This small molecule binds to this protein.
Small molecule (SMILES): CN(Cc1cnc2nc(N)nc(N)c2n1)c1ccc(C(=O)N[C@@H](CCC(=O)O)C(=O)O)cc1

Sequence of chain 1.A:
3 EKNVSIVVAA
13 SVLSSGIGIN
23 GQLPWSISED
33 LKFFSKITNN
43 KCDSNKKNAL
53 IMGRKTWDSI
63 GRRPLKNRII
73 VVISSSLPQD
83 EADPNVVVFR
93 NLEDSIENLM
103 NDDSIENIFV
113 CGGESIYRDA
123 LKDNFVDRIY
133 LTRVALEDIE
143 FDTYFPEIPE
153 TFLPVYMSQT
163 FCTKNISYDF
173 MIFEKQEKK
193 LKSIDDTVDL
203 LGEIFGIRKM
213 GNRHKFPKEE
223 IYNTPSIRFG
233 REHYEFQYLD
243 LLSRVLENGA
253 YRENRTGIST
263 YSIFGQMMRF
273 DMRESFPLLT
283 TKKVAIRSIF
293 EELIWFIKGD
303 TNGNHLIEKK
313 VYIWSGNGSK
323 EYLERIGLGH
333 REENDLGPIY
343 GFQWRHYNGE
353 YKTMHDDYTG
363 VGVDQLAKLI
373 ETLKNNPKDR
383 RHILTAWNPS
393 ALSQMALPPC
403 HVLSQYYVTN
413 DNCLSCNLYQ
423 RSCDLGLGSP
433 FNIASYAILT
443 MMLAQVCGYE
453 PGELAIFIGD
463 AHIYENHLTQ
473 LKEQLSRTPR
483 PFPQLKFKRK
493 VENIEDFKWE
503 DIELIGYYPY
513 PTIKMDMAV

Binding-site contacts:
Ligand atom C4 contacts residue PHE36 of chain 1.A at 3.4 Å (hydrophobic).
Ligand atom C13 contacts residue ILE62 of chain 1.A at 3.7 Å (hydrophobic).
Ligand atom N3 contacts residue VAL10 of chain 1.A at 3.5 Å (h-bond).
Ligand atom C6 contacts residue NDP1 of chain 1.F at 3.6 Å.
Ligand atom C2 contacts residue ALA11 of chain 1.A at 3.5 Å (hydrophobic).
Ligand atom C7 contacts residue LEU25 of chain 1.A at 3.7 Å (hydrophobic).
Ligand atom CT contacts residue SER37 of chain 1.A at 3.6 Å.
Ligand atom N1 contacts residue ALA11 of chain 1.A at 3.4 Å.
Ligand atom N8 contacts residue NDP1 of chain 1.F at 3.7 Å.
Ligand atom C4A contacts residue NDP1 of chain 1.F at 3.1 Å.
Ligand atom NA4 contacts residue VAL9 of chain 1.A at 2.4 Å (h-bond).
Ligand atom NA2 contacts residue ASP32 of chain 1.A at 2.8 Å (salt-bridge).
Ligand atom C4 contacts residue NDP1 of chain 1.F at 3.4 Å.
Ligand atom N3 contacts residue VAL9 of chain 1.A at 3.3 Å.
Ligand atom O2 contacts residue SER37 of chain 1.A at 3.4 Å (h-bond).
Ligand atom C2 contacts residue ASP32 of chain 1.A at 3.6 Å.
Ligand atom CB contacts residue SER37 of chain 1.A at 3.6 Å.
Ligand atom C8A contacts residue NDP1 of chain 1.F at 3.2 Å.
Ligand atom NA2 contacts residue THR134 of chain 1.A at 3.0 Å (h-bond).
Ligand atom CB contacts residue LEU33 of chain 1.A at 3.6 Å (hydrophobic).
Ligand atom O1 contacts residue SER37 of chain 1.A at 3.4 Å.
Ligand atom N1 contacts residue NDP1 of chain 1.F at 3.6 Å.
Ligand atom NA4 contacts residue PHE36 of chain 1.A at 3.2 Å.
Ligand atom N10 contacts residue ILE62 of chain 1.A at 3.6 Å.
Ligand atom CT contacts residue ARG70 of chain 1.A at 3.1 Å.
Ligand atom C9 contacts residue NDP1 of chain 1.F at 3.8 Å.
Ligand atom N1 contacts residue ASP32 of chain 1.A at 2.8 Å (salt-bridge).
Ligand atom C2 contacts residue VAL10 of chain 1.A at 3.8 Å (hydrophobic).
Ligand atom N5 contacts residue NDP1 of chain 1.F at 3.5 Å.
Ligand atom O1 contacts residue ARG70 of chain 1.A at 2.6 Å (salt-bridge).
Ligand atom N contacts residue LEU67 of chain 1.A at 3.8 Å.
Ligand atom NA2 contacts residue ALA11 of chain 1.A at 3.3 Å.
Ligand atom N3 contacts residue ALA11 of chain 1.A at 3.7 Å.
Ligand atom C14 contacts residue ILE62 of chain 1.A at 3.5 Å (hydrophobic).
Ligand atom C16 contacts residue PHE36 of chain 1.A at 3.4 Å (hydrophobic).
Ligand atom O2 contacts residue ARG70 of chain 1.A at 2.7 Å (salt-bridge).
Ligand atom CM contacts residue ILE62 of chain 1.A at 3.5 Å (hydrophobic).
Ligand atom NA2 contacts residue VAL10 of chain 1.A at 3.7 Å.
Ligand atom OE2 contacts residue LYS34 of chain 1.A at 3.5 Å (salt-bridge).
Ligand atom C4 contacts residue VAL9 of chain 1.A at 3.3 Å (hydrophobic).